Binding-site contacts:
Ligand atom O3 contacts residue MET517 of chain 1.A at 3.8 Å.
Ligand atom C11 contacts residue SER518 of chain 1.A at 3.4 Å.
Ligand atom O3 contacts residue SER518 of chain 1.A at 3.1 Å (h-bond).
Ligand atom C10 contacts residue SER750 of chain 1.D at 3.8 Å.
Ligand atom C14 contacts residue SER750 of chain 1.D at 4.0 Å.
Ligand atom C6 contacts residue PRO515 of chain 1.A at 4.1 Å (hydrophobic).
Ligand atom C3 contacts residue GLY752 of chain 1.D at 3.5 Å.
Ligand atom C7 contacts residue LEU772 of chain 1.A at 3.8 Å (hydrophobic).
Ligand atom C4 contacts residue ILE502 of chain 1.D at 3.5 Å (hydrophobic).
Ligand atom C11 contacts residue MET517 of chain 1.A at 3.8 Å (hydrophobic).
Ligand atom O1 contacts residue LYS751 of chain 1.D at 3.6 Å.
Ligand atom O4 contacts residue LYS784 of chain 1.A at 3.2 Å.
Ligand atom N1 contacts residue PRO515 of chain 1.A at 2.8 Å (h-bond).
Ligand atom N2 contacts residue PRO515 of chain 1.A at 3.5 Å (h-bond).
Ligand atom O2 contacts residue MET517 of chain 1.A at 3.5 Å.
Ligand atom O2 contacts residue PRO515 of chain 1.A at 3.5 Å.
Ligand atom C5 contacts residue LEU772 of chain 1.A at 3.8 Å (hydrophobic).
Ligand atom C8 contacts residue PRO515 of chain 1.A at 3.3 Å (hydrophobic).
Ligand atom C6 contacts residue SER775 of chain 1.A at 3.5 Å.
Ligand atom N2 contacts residue SER750 of chain 1.D at 3.8 Å.
Ligand atom O2 contacts residue SER518 of chain 1.A at 3.2 Å (h-bond).
Ligand atom C7 contacts residue LYS514 of chain 1.A at 3.7 Å.
Ligand atom S1 contacts residue PRO515 of chain 1.A at 3.8 Å.
Ligand atom C12 contacts residue PHE516 of chain 1.A at 3.9 Å (hydrophobic).
Ligand atom N2 contacts residue SER775 of chain 1.A at 3.2 Å (h-bond).
Ligand atom C10 contacts residue SER775 of chain 1.A at 3.9 Å.
Ligand atom C14 contacts residue PHE516 of chain 1.A at 4.1 Å (hydrophobic).
Ligand atom C10 contacts residue PRO515 of chain 1.A at 4.0 Å (hydrophobic).
Ligand atom N3 contacts residue SER750 of chain 1.D at 3.4 Å (h-bond).
Ligand atom C12 contacts residue MET517 of chain 1.A at 4.1 Å (hydrophobic).
Ligand atom C14 contacts residue SER775 of chain 1.A at 3.6 Å.
Ligand atom C13 contacts residue PHE516 of chain 1.A at 3.8 Å (hydrophobic).
Ligand atom C3 contacts residue ILE502 of chain 1.D at 4.0 Å (hydrophobic).
Ligand atom C12 contacts residue SER750 of chain 1.D at 4.0 Å.
Ligand atom C7 contacts residue ILE502 of chain 1.D at 3.7 Å (hydrophobic).
Ligand atom CL contacts residue LEU780 of chain 1.A at 3.7 Å.
Ligand atom CL contacts residue ASP781 of chain 1.A at 3.1 Å.
Ligand atom C1 contacts residue PRO515 of chain 1.A at 3.2 Å (hydrophobic).
Ligand atom C2 contacts residue PRO515 of chain 1.D at 4.0 Å (hydrophobic).
Ligand atom C3 contacts residue LYS751 of chain 1.D at 3.9 Å.

Sequence of chain 1.A:
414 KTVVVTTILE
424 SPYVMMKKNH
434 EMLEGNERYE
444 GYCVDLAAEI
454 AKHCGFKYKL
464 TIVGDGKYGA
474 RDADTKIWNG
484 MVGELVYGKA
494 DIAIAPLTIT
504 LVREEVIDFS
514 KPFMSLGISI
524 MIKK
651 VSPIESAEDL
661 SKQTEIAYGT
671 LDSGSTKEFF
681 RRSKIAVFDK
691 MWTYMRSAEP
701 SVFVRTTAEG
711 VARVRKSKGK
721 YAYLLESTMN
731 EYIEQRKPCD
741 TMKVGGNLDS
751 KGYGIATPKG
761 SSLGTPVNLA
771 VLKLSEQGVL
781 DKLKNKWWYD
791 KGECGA

Sequence of chain 1.D:
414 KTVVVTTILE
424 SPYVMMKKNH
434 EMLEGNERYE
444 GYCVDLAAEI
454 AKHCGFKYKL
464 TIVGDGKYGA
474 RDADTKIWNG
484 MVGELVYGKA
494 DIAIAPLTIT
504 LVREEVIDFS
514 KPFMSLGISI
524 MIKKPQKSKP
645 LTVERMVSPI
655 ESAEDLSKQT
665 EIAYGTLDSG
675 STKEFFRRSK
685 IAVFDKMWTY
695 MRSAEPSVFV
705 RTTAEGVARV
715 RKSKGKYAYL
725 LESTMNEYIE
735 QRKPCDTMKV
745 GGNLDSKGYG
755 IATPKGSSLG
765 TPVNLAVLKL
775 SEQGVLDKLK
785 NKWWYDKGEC

A protein and the small-molecule ligand that binds it are described below.
Small molecule (SMILES): NS(=O)(=O)c1cc2c(cc1Cl)N[C@H]([C@H]1C[C@H]3C=C[C@@H]1C3)NS2(=O)=O